A small-molecule ligand and the protein it binds are described below.
Small molecule (SMILES): Nc1nc2c(ncn2[C@@H]2O[C@H](CO[P](=O)(O)OP(=O)(O)O)[C@@H](O[P](=O)(O)OP(=O)(O)O)[C@H]2O)c(=O)[nH]1

Sequence of chain 1.C:
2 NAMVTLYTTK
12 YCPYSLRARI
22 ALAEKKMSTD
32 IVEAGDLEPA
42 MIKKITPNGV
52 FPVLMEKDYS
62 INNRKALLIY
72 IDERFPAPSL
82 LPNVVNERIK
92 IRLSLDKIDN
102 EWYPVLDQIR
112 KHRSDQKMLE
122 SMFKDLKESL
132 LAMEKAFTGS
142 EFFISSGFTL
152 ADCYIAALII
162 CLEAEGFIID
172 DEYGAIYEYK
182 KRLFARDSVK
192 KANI

Sequence of chain 1.D:
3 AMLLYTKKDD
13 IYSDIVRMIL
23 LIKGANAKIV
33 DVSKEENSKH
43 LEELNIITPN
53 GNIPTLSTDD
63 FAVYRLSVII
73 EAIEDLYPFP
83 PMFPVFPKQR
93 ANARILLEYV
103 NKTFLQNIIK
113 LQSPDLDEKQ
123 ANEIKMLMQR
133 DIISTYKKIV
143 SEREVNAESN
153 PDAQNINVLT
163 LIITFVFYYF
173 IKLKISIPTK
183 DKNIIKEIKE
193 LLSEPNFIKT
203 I

Binding-site contacts:
Ligand atom N3 contacts residue GLN108 of chain 1.D at 3.5 Å (h-bond).
Ligand atom N1 contacts residue ILE55 of chain 1.D at 2.9 Å (h-bond).
Ligand atom O1A contacts residue ASN103 of chain 1.D at 3.6 Å.
Ligand atom O1B contacts residue MG1 of chain 1.O at 2.1 Å.
Ligand atom O1C contacts residue MG1 of chain 1.O at 2.4 Å.
Ligand atom O3D contacts residue ASN101 of chain 1.C at 3.6 Å (h-bond).
Ligand atom C6 contacts residue ILE55 of chain 1.D at 3.7 Å (hydrophobic).
Ligand atom O3' contacts residue GLN108 of chain 1.D at 3.4 Å (h-bond).
Ligand atom O3A contacts residue ARG67 of chain 1.D at 3.1 Å (salt-bridge).
Ligand atom O2B contacts residue MG1 of chain 1.O at 3.6 Å.
Ligand atom C4' contacts residue GLN108 of chain 1.D at 3.7 Å.
Ligand atom O4' contacts residue ASN103 of chain 1.D at 3.6 Å.
Ligand atom O3D contacts residue MG1 of chain 1.O at 2.1 Å.
Ligand atom PB contacts residue ARG67 of chain 1.D at 3.8 Å.
Ligand atom O1A contacts residue GLU100 of chain 1.D at 3.6 Å.
Ligand atom O3B contacts residue LYS104 of chain 1.D at 2.6 Å (salt-bridge).
Ligand atom O2D contacts residue ARG67 of chain 1.D at 2.9 Å (salt-bridge).
Ligand atom N1 contacts residue TYR14 of chain 1.D at 3.3 Å.
Ligand atom PB contacts residue MG1 of chain 1.O at 3.3 Å.
Ligand atom O3A contacts residue LYS66 of chain 1.C at 3.2 Å.
Ligand atom PD contacts residue ARG67 of chain 1.D at 3.6 Å.
Ligand atom PA contacts residue ARG67 of chain 1.D at 3.2 Å.
Ligand atom O6 contacts residue PRO56 of chain 1.D at 3.6 Å.
Ligand atom O2B contacts residue LYS66 of chain 1.C at 3.8 Å.
Ligand atom O5' contacts residue ARG67 of chain 1.D at 3.5 Å (salt-bridge).
Ligand atom O4' contacts residue GLN108 of chain 1.D at 2.9 Å.
Ligand atom O6 contacts residue ILE55 of chain 1.D at 3.7 Å.
Ligand atom PD contacts residue MG1 of chain 1.O at 3.5 Å.
Ligand atom O2A contacts residue ARG67 of chain 1.D at 2.7 Å (salt-bridge).
Ligand atom C2 contacts residue TYR14 of chain 1.D at 3.5 Å (hydrophobic).
Ligand atom O3D contacts residue ARG67 of chain 1.D at 3.2 Å (salt-bridge).
Ligand atom N7 contacts residue LEU68 of chain 1.D at 3.2 Å (h-bond).
Ligand atom O2A contacts residue LYS66 of chain 1.C at 3.6 Å (salt-bridge).
Ligand atom C1' contacts residue GLN108 of chain 1.D at 3.5 Å.
Ligand atom O1B contacts residue ARG67 of chain 1.D at 3.3 Å (salt-bridge).
Ligand atom C5' contacts residue ASN103 of chain 1.D at 2.8 Å.
Ligand atom O6 contacts residue TYR14 of chain 1.D at 3.4 Å.
Ligand atom C5 contacts residue TYR14 of chain 1.D at 3.7 Å (hydrophobic).
Ligand atom N2 contacts residue ILE111 of chain 1.D at 3.6 Å.
Ligand atom C6 contacts residue TYR14 of chain 1.D at 3.5 Å (hydrophobic).